This small molecule binds to this protein.
Small molecule (SMILES): CC(=O)N[C@@H]1[C@@H](O)[C@H](O)[C@@H](CO)O[C@H]1O

Binding-site contacts:
Ligand atom C1 contacts residue VAL335 of chain 1.A at 4.3 Å (hydrophobic).
Ligand atom O5 contacts residue VAL335 of chain 1.A at 3.9 Å.
Ligand atom C2 contacts residue ASN332 of chain 1.A at 2.4 Å.
Ligand atom O7 contacts residue ASN332 of chain 1.A at 4.2 Å.
Ligand atom C1 contacts residue SER334 of chain 1.A at 4.2 Å.
Ligand atom C5 contacts residue ASN332 of chain 1.A at 3.7 Å.
Ligand atom C6 contacts residue SER334 of chain 1.A at 3.7 Å.
Ligand atom C7 contacts residue ASN332 of chain 1.A at 3.6 Å.
Ligand atom O5 contacts residue SER334 of chain 1.A at 3.8 Å.
Ligand atom C1 contacts residue ASN332 of chain 1.A at 1.5 Å.
Ligand atom O6 contacts residue SER334 of chain 1.A at 3.9 Å.
Ligand atom O5 contacts residue ASN332 of chain 1.A at 2.5 Å (h-bond).
Ligand atom C4 contacts residue ASN332 of chain 1.A at 4.2 Å.
Ligand atom C3 contacts residue ASN332 of chain 1.A at 3.7 Å.
Ligand atom N2 contacts residue ASN332 of chain 1.A at 2.7 Å (h-bond).
Ligand atom C5 contacts residue SER334 of chain 1.A at 4.2 Å.

Sequence of chain 1.A:
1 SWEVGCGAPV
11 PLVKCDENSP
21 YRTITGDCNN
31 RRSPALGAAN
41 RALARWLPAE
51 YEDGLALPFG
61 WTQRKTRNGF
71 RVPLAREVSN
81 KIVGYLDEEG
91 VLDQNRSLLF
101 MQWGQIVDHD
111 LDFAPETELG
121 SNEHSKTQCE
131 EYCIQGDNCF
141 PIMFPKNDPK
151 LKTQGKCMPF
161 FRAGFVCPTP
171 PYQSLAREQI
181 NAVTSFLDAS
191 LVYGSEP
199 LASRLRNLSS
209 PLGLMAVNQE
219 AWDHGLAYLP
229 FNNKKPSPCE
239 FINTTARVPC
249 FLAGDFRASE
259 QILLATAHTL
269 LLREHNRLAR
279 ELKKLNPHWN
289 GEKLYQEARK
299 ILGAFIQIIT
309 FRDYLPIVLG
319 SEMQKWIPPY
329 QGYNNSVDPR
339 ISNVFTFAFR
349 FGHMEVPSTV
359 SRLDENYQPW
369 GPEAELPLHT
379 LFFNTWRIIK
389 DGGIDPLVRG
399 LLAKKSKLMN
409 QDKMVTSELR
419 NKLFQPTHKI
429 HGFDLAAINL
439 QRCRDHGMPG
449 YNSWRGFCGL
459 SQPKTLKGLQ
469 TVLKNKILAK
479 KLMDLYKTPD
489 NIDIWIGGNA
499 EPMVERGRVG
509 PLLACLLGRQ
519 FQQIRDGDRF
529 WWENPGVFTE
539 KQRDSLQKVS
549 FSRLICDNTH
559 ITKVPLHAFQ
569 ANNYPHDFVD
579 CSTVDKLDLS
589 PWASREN